Binding-site contacts:
Ligand atom CZ2 contacts residue ARG48 of chain 1.A at 3.3 Å.
Ligand atom CD1 contacts residue LEU21 of chain 1.A at 3.9 Å (hydrophobic).
Ligand atom FBD contacts residue LEU189 of chain 1.A at 3.5 Å.
Ligand atom FAZ contacts residue VAL27 of chain 1.A at 3.4 Å.
Ligand atom CB contacts residue TYR52 of chain 1.A at 3.3 Å (hydrophobic).
Ligand atom CZ2 contacts residue ALA45 of chain 1.A at 3.7 Å (hydrophobic).
Ligand atom FAW contacts residue PHE329 of chain 1.A at 3.6 Å.
Ligand atom CAP contacts residue TYR52 of chain 1.A at 3.5 Å (hydrophobic).
Ligand atom FBF contacts residue LEU21 of chain 1.A at 3.8 Å.
Ligand atom CAV contacts residue PHE329 of chain 1.A at 3.8 Å (hydrophobic).
Ligand atom FAW contacts residue ALA331 of chain 1.A at 3.2 Å.
Ligand atom O contacts residue GLN74 of chain 1.A at 3.5 Å (h-bond).
Ligand atom OAQ contacts residue TYR52 of chain 1.A at 2.7 Å (h-bond).
Ligand atom FAY contacts residue PRO330 of chain 1.A at 3.8 Å.
Ligand atom OXT contacts residue SER73 of chain 1.A at 3.5 Å.
Ligand atom OXT contacts residue GLN74 of chain 1.A at 2.9 Å (h-bond).
Ligand atom FBC contacts residue ALA75 of chain 1.A at 3.4 Å.
Ligand atom FAX contacts residue ALA75 of chain 1.A at 3.9 Å.
Ligand atom FBA contacts residue THR437 of chain 1.A at 3.7 Å.
Ligand atom CE3 contacts residue THR50 of chain 1.A at 3.6 Å.
Ligand atom OAQ contacts residue MET355 of chain 1.A at 3.6 Å.
Ligand atom C contacts residue GLN74 of chain 1.A at 3.5 Å.
Ligand atom FBF contacts residue PRO26 of chain 1.A at 3.8 Å.
Ligand atom C contacts residue ALA75 of chain 1.A at 3.9 Å (hydrophobic).
Ligand atom O contacts residue SER73 of chain 1.A at 3.6 Å.
Ligand atom CZ3 contacts residue PHE43 of chain 1.A at 3.6 Å (hydrophobic).
Ligand atom O contacts residue LEU189 of chain 1.A at 4.0 Å.
Ligand atom FAY contacts residue PHE329 of chain 1.A at 3.2 Å.
Ligand atom FAX contacts residue PHE329 of chain 1.A at 3.8 Å.
Ligand atom FAY contacts residue LEU438 of chain 1.A at 2.7 Å.
Ligand atom FBG contacts residue VAL27 of chain 1.A at 3.6 Å.
Ligand atom FBE contacts residue VAL27 of chain 1.A at 3.9 Å.
Ligand atom O contacts residue ALA75 of chain 1.A at 3.0 Å (h-bond).
Ligand atom CH2 contacts residue ALA45 of chain 1.A at 3.4 Å (hydrophobic).
Ligand atom FBG contacts residue LEU30 of chain 1.A at 3.5 Å.
Ligand atom CH2 contacts residue ARG48 of chain 1.A at 3.3 Å.
Ligand atom FBB contacts residue MET355 of chain 1.A at 3.8 Å.
Ligand atom C contacts residue SER73 of chain 1.A at 3.5 Å.
Ligand atom FBF contacts residue LEU30 of chain 1.A at 3.8 Å.
Ligand atom FBE contacts residue PRO26 of chain 1.A at 3.7 Å.

The protein below binds the small molecule below.
Small molecule (SMILES): O=C(O)[C@H](Cc1c[nH]c2ccccc12)NC(=O)C(F)(F)C(F)(F)C(F)(F)C(F)(F)C(F)(F)F

Sequence of chain 1.A:
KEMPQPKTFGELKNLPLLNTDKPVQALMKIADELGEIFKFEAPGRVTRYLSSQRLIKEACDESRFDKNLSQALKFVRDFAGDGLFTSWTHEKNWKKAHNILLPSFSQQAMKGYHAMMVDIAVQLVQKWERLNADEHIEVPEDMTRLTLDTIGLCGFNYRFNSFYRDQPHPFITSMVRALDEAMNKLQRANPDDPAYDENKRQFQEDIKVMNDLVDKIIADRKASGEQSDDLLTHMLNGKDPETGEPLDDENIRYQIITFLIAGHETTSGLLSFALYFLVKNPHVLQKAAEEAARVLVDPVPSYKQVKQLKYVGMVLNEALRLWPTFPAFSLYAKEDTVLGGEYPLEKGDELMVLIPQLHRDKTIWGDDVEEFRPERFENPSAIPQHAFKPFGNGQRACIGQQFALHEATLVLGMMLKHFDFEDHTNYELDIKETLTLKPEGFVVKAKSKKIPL